Binding-site contacts:
Ligand atom C4 contacts residue ASN340 of chain 1.A at 4.2 Å.
Ligand atom C1 contacts residue ASN340 of chain 1.A at 1.4 Å.
Ligand atom C8 contacts residue ASN367 of chain 1.A at 3.6 Å.
Ligand atom C8 contacts residue LEU368 of chain 1.A at 3.8 Å (hydrophobic).
Ligand atom C2 contacts residue ASN340 of chain 1.A at 2.5 Å.
Ligand atom O6 contacts residue ASN340 of chain 1.A at 4.5 Å.
Ligand atom O7 contacts residue ASN340 of chain 1.A at 4.0 Å.
Ligand atom C5 contacts residue ASN340 of chain 1.A at 3.7 Å.
Ligand atom C7 contacts residue ASN340 of chain 1.A at 3.7 Å.
Ligand atom C7 contacts residue LEU368 of chain 1.A at 4.2 Å (hydrophobic).
Ligand atom O5 contacts residue ASN340 of chain 1.A at 2.4 Å (h-bond).
Ligand atom O7 contacts residue LEU368 of chain 1.A at 4.1 Å.
Ligand atom N2 contacts residue ASN340 of chain 1.A at 2.9 Å (h-bond).
Ligand atom C3 contacts residue ASN340 of chain 1.A at 3.8 Å.

This small molecule binds to this protein.
Small molecule (SMILES): CC(=O)N[C@@H]1[C@@H](O)[C@H](O)[C@@H](CO)O[C@H]1O

Sequence of chain 1.A:
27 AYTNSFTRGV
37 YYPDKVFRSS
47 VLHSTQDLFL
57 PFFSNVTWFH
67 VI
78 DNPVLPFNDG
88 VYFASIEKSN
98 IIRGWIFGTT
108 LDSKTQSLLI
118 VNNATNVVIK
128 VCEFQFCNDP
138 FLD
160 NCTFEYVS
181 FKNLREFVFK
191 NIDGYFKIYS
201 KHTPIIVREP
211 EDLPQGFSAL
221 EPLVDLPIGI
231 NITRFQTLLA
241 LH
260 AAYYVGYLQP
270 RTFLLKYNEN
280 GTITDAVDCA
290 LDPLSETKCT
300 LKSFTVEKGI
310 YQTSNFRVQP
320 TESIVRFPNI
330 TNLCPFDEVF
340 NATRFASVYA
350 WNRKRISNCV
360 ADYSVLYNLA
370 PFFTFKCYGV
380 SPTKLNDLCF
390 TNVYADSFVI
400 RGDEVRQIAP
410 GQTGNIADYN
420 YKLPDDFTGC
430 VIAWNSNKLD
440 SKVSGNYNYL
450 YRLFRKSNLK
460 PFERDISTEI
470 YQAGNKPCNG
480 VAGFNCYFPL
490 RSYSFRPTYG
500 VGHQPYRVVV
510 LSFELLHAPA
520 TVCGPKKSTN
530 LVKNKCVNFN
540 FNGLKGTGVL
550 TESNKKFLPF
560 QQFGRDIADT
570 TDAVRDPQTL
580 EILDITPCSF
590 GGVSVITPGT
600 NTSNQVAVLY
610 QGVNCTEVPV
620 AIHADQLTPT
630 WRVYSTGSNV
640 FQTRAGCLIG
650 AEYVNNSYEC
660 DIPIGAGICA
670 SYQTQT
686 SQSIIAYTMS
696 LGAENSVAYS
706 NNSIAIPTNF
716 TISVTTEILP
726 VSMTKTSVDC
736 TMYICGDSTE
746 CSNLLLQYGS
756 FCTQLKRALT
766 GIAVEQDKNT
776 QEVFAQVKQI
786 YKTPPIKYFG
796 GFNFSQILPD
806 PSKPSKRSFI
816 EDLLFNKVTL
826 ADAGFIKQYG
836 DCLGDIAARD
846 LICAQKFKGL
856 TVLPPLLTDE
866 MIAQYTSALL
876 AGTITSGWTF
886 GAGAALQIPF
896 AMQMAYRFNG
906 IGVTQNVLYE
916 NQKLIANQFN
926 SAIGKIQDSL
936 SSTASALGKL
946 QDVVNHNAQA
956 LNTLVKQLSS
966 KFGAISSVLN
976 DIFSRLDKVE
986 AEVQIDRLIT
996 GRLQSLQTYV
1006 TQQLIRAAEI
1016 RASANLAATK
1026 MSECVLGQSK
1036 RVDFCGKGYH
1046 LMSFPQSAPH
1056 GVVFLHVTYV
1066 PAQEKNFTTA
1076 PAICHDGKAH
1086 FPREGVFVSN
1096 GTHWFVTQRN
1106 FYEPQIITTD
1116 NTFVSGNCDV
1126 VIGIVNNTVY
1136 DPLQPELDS